Binding-site contacts:
Ligand atom O3 contacts residue GLU445 of chain 1.B at 3.6 Å.
Ligand atom O2 contacts residue GLU181 of chain 1.B at 2.5 Å (salt-bridge).
Ligand atom O6 contacts residue GLU445 of chain 1.B at 2.6 Å (salt-bridge).
Ligand atom O4 contacts residue TRP363 of chain 1.B at 3.6 Å.
Ligand atom C3 contacts residue TRP438 of chain 1.B at 3.8 Å (hydrophobic).
Ligand atom O2 contacts residue HIS135 of chain 1.B at 3.6 Å.
Ligand atom O2 contacts residue ASN250 of chain 1.B at 3.7 Å.
Ligand atom O2 contacts residue ASN180 of chain 1.B at 3.2 Å (h-bond).
Ligand atom C3 contacts residue TRP363 of chain 1.B at 3.8 Å (hydrophobic).
Ligand atom C4 contacts residue GLU445 of chain 1.B at 3.6 Å.
Ligand atom C2 contacts residue GLU181 of chain 1.B at 2.9 Å.
Ligand atom O4 contacts residue GLU445 of chain 1.B at 2.5 Å (salt-bridge).
Ligand atom C6 contacts residue PHE454 of chain 1.B at 3.4 Å (hydrophobic).
Ligand atom C5 contacts residue TYR320 of chain 1.B at 3.7 Å (hydrophobic).
Ligand atom C5 contacts residue TRP438 of chain 1.B at 3.7 Å (hydrophobic).
Ligand atom C5 contacts residue GLU181 of chain 1.B at 3.7 Å.
Ligand atom O4 contacts residue TRP446 of chain 1.B at 3.7 Å.
Ligand atom C2 contacts residue TRP363 of chain 1.B at 3.7 Å (hydrophobic).
Ligand atom O3 contacts residue LEU187 of chain 1.B at 3.7 Å.
Ligand atom O3 contacts residue ASN250 of chain 1.B at 2.7 Å (h-bond).
Ligand atom O4 contacts residue GLN34 of chain 1.B at 3.0 Å (h-bond).
Ligand atom C6 contacts residue GLU181 of chain 1.B at 3.3 Å.
Ligand atom C6 contacts residue TYR320 of chain 1.B at 3.5 Å (hydrophobic).
Ligand atom O2 contacts residue ASN318 of chain 1.B at 3.5 Å (h-bond).
Ligand atom O6 contacts residue TRP363 of chain 1.B at 3.5 Å.
Ligand atom O5 contacts residue TRP363 of chain 1.B at 3.8 Å.
Ligand atom O3 contacts residue HIS135 of chain 1.B at 3.0 Å (h-bond).
Ligand atom O4 contacts residue TRP438 of chain 1.B at 3.2 Å.
Ligand atom O3 contacts residue TRP438 of chain 1.B at 3.8 Å.
Ligand atom O3 contacts residue GLN192 of chain 1.B at 3.8 Å.
Ligand atom O3 contacts residue GLN34 of chain 1.B at 2.8 Å (h-bond).
Ligand atom C1 contacts residue TYR320 of chain 1.B at 3.8 Å (hydrophobic).
Ligand atom C1 contacts residue GLU181 of chain 1.B at 3.2 Å.
Ligand atom O4 contacts residue GLU181 of chain 1.B at 3.0 Å (salt-bridge).
Ligand atom C5 contacts residue TYR346 of chain 1.B at 3.7 Å (hydrophobic).
Ligand atom C6 contacts residue GLU445 of chain 1.B at 3.3 Å.
Ligand atom O6 contacts residue ASN250 of chain 1.B at 3.0 Å (h-bond).
Ligand atom O5 contacts residue TYR320 of chain 1.B at 3.0 Å (h-bond).
Ligand atom O3 contacts residue TRP446 of chain 1.B at 3.0 Å (h-bond).
Ligand atom C6 contacts residue PHE348 of chain 1.B at 3.8 Å (hydrophobic).

Sequence of chain 1.B:
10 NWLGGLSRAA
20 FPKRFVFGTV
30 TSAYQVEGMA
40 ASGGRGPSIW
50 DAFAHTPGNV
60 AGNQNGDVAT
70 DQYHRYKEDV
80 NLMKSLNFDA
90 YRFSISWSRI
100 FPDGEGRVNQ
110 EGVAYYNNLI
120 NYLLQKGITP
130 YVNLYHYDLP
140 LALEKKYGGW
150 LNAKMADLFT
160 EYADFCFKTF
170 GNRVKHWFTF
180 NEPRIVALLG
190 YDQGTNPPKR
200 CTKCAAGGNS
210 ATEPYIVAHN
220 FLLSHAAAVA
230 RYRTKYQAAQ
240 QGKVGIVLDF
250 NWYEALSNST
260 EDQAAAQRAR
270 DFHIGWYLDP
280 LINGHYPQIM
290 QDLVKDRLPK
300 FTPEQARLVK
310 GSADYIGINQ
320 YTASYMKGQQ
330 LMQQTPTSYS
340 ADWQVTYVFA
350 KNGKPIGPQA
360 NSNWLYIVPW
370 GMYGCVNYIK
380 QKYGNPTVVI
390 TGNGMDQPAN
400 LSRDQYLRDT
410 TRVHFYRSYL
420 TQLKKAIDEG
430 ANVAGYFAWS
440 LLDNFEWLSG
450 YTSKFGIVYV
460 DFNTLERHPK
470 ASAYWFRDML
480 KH

This small molecule binds to this protein.
Small molecule (SMILES): OC[C@H]1O[C@@H](O[C@H]2[C@H](O)[C@@H](O)[C@H](O[C@H]3[C@H](O)[C@@H](O)[C@H](O[C@H]4[C@H](O)[C@@H](O)[C@H](O)O[C@@H]4CO)O[C@@H]3CO)O[C@@H]2CO)[C@H](O)[C@@H](O)[C@@H]1O